Sequence of chain 1.M:
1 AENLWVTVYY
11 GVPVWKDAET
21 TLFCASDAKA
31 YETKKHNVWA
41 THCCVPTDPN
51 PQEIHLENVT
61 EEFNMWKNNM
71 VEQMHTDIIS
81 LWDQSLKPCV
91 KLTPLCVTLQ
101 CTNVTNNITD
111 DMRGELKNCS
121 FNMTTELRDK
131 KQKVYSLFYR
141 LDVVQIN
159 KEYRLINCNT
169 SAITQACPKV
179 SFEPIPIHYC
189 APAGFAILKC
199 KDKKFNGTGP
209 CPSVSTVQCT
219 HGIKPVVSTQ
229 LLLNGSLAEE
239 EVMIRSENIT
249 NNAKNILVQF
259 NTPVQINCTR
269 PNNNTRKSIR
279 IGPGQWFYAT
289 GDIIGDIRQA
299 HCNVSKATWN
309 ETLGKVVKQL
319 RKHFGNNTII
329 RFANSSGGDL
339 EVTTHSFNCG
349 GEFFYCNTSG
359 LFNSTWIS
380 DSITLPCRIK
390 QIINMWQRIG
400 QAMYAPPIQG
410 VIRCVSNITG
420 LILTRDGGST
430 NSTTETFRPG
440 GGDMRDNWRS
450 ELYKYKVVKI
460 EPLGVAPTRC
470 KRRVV

The protein below binds the small molecule below.
Small molecule (SMILES): CC(=O)N[C@H]1[C@H](O[C@H]2[C@H](O)[C@@H](NC(C)=O)CO[C@@H]2CO)O[C@H](CO)[C@@H](O)[C@@H]1O

Binding-site contacts:
Ligand atom C8 contacts residue PHE121 of chain 1.M at 3.5 Å (hydrophobic).
Ligand atom O7 contacts residue PHE121 of chain 1.M at 4.4 Å.
Ligand atom C2 contacts residue ASN122 of chain 1.M at 2.5 Å.
Ligand atom C4 contacts residue ASN122 of chain 1.M at 4.3 Å.
Ligand atom C7 contacts residue PHE121 of chain 1.M at 4.3 Å (hydrophobic).
Ligand atom N2 contacts residue ASN122 of chain 1.M at 3.0 Å (h-bond).
Ligand atom O7 contacts residue ASN122 of chain 1.M at 3.7 Å.
Ligand atom O7 contacts residue GLN100 of chain 1.M at 4.0 Å.
Ligand atom C8 contacts residue LYS133 of chain 1.M at 4.2 Å.
Ligand atom C8 contacts residue GLN100 of chain 1.M at 4.1 Å.
Ligand atom C8 contacts residue ASN122 of chain 1.M at 4.1 Å.
Ligand atom C8 contacts residue SER120 of chain 1.M at 3.8 Å.
Ligand atom O5 contacts residue ASN122 of chain 1.M at 2.4 Å (h-bond).
Ligand atom C5 contacts residue ASN122 of chain 1.M at 3.8 Å.
Ligand atom C7 contacts residue ASN122 of chain 1.M at 3.6 Å.
Ligand atom C1 contacts residue ASN122 of chain 1.M at 1.5 Å.
Ligand atom C7 contacts residue GLN100 of chain 1.M at 4.3 Å.
Ligand atom C3 contacts residue ASN122 of chain 1.M at 3.9 Å.